Sequence of chain 1.DA:
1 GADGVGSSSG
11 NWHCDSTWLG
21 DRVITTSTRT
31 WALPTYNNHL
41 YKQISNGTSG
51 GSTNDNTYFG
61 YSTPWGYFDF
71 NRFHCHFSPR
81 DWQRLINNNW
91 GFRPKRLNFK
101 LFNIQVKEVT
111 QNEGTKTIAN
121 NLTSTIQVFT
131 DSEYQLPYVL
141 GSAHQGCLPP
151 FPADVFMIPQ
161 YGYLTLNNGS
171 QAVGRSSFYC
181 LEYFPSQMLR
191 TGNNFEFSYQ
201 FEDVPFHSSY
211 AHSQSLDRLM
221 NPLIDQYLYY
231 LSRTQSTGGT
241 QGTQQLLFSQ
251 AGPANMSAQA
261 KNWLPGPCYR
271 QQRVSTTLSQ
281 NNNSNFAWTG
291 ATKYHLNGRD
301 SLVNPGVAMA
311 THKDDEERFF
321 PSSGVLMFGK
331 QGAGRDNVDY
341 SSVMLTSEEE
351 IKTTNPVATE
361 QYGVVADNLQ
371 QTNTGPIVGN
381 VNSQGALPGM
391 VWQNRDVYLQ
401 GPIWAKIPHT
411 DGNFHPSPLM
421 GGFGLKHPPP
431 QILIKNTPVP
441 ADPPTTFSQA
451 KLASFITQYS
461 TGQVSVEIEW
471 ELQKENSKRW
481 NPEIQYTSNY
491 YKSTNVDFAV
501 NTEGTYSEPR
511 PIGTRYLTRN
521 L

A small-molecule ligand and the protein it binds are described below.
Small molecule (SMILES): Nc1ncnc2c1ncn2[C@H]1C[C@H](O)[C@@H](COP(=O)(O)O)O1

Binding-site contacts:
Ligand atom N3 contacts residue PRO205 of chain 1.DA at 4.4 Å.
Ligand atom C5 contacts residue PRO416 of chain 1.DA at 3.2 Å (hydrophobic).
Ligand atom N6 contacts residue PRO416 of chain 1.DA at 2.8 Å (h-bond).
Ligand atom N1 contacts residue GLY424 of chain 1.DA at 3.9 Å.
Ligand atom N6 contacts residue PRO205 of chain 1.DA at 4.2 Å.
Ligand atom C6 contacts residue PRO205 of chain 1.DA at 3.9 Å (hydrophobic).
Ligand atom C2 contacts residue PRO205 of chain 1.DA at 4.0 Å (hydrophobic).
Ligand atom C5' contacts residue DC1 of chain 1.OD at 3.8 Å.
Ligand atom N6 contacts residue ASN394 of chain 1.DA at 4.3 Å.
Ligand atom OP1 contacts residue DC1 of chain 1.OD at 2.5 Å (h-bond).
Ligand atom N6 contacts residue SER417 of chain 1.DA at 3.5 Å.
Ligand atom N9 contacts residue PRO416 of chain 1.DA at 4.3 Å.
Ligand atom C5 contacts residue PRO205 of chain 1.DA at 4.2 Å (hydrophobic).
Ligand atom P contacts residue DC1 of chain 1.OD at 1.6 Å.
Ligand atom C4 contacts residue PRO416 of chain 1.DA at 4.0 Å (hydrophobic).
Ligand atom C5 contacts residue HIS415 of chain 1.DA at 4.3 Å.
Ligand atom N7 contacts residue HIS415 of chain 1.DA at 3.0 Å (h-bond).
Ligand atom C8 contacts residue PRO416 of chain 1.DA at 4.5 Å (hydrophobic).
Ligand atom C6 contacts residue PRO416 of chain 1.DA at 2.9 Å (hydrophobic).
Ligand atom N3 contacts residue PRO416 of chain 1.DA at 4.1 Å.
Ligand atom O4' contacts residue DC1 of chain 1.OD at 4.2 Å.
Ligand atom C2' contacts residue PRO416 of chain 1.DA at 4.5 Å (hydrophobic).
Ligand atom C8 contacts residue HIS415 of chain 1.DA at 3.3 Å.
Ligand atom O5' contacts residue DC1 of chain 1.OD at 2.5 Å (h-bond).
Ligand atom C2 contacts residue GLY424 of chain 1.DA at 4.1 Å.
Ligand atom N1 contacts residue PRO416 of chain 1.DA at 3.4 Å (h-bond).
Ligand atom OP2 contacts residue ASP411 of chain 1.LA at 4.2 Å.
Ligand atom N1 contacts residue PRO205 of chain 1.DA at 4.0 Å.
Ligand atom OP2 contacts residue DC1 of chain 1.OD at 2.5 Å (h-bond).
Ligand atom N7 contacts residue PRO416 of chain 1.DA at 3.7 Å.
Ligand atom C2 contacts residue PRO416 of chain 1.DA at 4.2 Å (hydrophobic).

Sequence of chain 1.LA:
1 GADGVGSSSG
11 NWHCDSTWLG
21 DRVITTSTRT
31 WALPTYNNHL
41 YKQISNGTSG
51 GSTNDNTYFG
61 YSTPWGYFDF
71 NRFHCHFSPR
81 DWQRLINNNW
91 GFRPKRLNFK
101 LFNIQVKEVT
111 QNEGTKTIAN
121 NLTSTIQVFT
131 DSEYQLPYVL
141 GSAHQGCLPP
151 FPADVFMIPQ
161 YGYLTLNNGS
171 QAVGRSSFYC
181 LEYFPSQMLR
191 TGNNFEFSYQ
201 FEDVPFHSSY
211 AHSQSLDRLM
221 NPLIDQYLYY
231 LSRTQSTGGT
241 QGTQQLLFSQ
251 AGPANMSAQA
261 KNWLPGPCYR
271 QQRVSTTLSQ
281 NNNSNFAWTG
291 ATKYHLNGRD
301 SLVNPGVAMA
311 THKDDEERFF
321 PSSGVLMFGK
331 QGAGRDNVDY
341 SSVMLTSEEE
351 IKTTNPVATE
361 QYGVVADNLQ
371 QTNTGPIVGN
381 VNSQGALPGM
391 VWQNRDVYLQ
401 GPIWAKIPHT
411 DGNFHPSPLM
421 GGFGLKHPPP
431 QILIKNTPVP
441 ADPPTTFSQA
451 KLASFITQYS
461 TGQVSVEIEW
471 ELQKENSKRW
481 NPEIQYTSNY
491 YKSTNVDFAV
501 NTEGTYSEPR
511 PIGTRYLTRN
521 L